This small molecule binds to this protein.
Small molecule (SMILES): COc1cc2c(cc1OC)CC(NC(=O)c1nc([C@@H]3CCCN3C(=O)CSc3ccccc3Cl)[nH]c(=O)c1O)C2

Sequence of chain 1.A:
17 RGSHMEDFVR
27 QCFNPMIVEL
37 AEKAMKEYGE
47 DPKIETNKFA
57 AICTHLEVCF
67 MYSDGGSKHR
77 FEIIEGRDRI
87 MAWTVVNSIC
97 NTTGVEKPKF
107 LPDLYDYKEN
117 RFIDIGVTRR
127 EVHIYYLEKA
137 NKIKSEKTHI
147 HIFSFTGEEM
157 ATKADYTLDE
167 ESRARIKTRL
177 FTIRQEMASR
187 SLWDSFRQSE

Binding-site contacts:
Ligand atom O1 contacts residue MN1 of chain 1.B at 2.4 Å.
Ligand atom O1 contacts residue HIS61 of chain 1.A at 3.0 Å (h-bond).
Ligand atom N1 contacts residue MN1 of chain 1.C at 4.0 Å.
Ligand atom C2 contacts residue ASP120 of chain 1.A at 4.0 Å.
Ligand atom O1 contacts residue TYR131 of chain 1.A at 3.8 Å.
Ligand atom O5 contacts residue GLU81 of chain 1.A at 3.2 Å (salt-bridge).
Ligand atom C1 contacts residue HIS61 of chain 1.A at 3.6 Å.
Ligand atom C3 contacts residue MN1 of chain 1.C at 3.7 Å.
Ligand atom C2 contacts residue MN1 of chain 1.B at 2.8 Å.
Ligand atom O2 contacts residue ILE121 of chain 1.A at 4.1 Å.
Ligand atom C1 contacts residue LYS135 of chain 1.A at 3.6 Å.
Ligand atom O2 contacts residue MN1 of chain 1.C at 2.6 Å.
Ligand atom C25 contacts residue ILE58 of chain 1.A at 3.9 Å (hydrophobic).
Ligand atom O2 contacts residue ASP109 of chain 1.A at 3.2 Å (salt-bridge).
Ligand atom O2 contacts residue ASP120 of chain 1.A at 3.3 Å (salt-bridge).
Ligand atom CL1 contacts residue LYS54 of chain 1.A at 3.9 Å.
Ligand atom C24 contacts residue ILE58 of chain 1.A at 3.5 Å (hydrophobic).
Ligand atom C4 contacts residue MN1 of chain 1.C at 3.0 Å.
Ligand atom N4 contacts residue TYR131 of chain 1.A at 3.6 Å.
Ligand atom C24 contacts residue MET41 of chain 1.A at 3.9 Å (hydrophobic).
Ligand atom C2 contacts residue HIS61 of chain 1.A at 3.7 Å.
Ligand atom CL1 contacts residue GLU46 of chain 1.A at 3.0 Å.
Ligand atom O2 contacts residue HIS61 of chain 1.A at 3.1 Å (h-bond).
Ligand atom O1 contacts residue LYS135 of chain 1.A at 3.3 Å (salt-bridge).
Ligand atom C23 contacts residue ALA40 of chain 1.A at 3.6 Å (hydrophobic).
Ligand atom O1 contacts residue ILE121 of chain 1.A at 3.0 Å (h-bond).
Ligand atom C7 contacts residue TYR44 of chain 1.A at 3.9 Å (hydrophobic).
Ligand atom C2 contacts residue MN1 of chain 1.C at 3.5 Å.
Ligand atom N4 contacts residue LYS135 of chain 1.A at 3.9 Å.
Ligand atom C24 contacts residue ALA40 of chain 1.A at 3.5 Å (hydrophobic).
Ligand atom C1 contacts residue MN1 of chain 1.B at 3.0 Å.
Ligand atom C10 contacts residue TYR44 of chain 1.A at 3.5 Å (hydrophobic).
Ligand atom O2 contacts residue MN1 of chain 1.B at 1.9 Å.
Ligand atom O5 contacts residue MN1 of chain 1.C at 1.8 Å.
Ligand atom O5 contacts residue ASP109 of chain 1.A at 3.7 Å.
Ligand atom C6 contacts residue TYR44 of chain 1.A at 3.8 Å (hydrophobic).
Ligand atom O1 contacts residue ASP120 of chain 1.A at 3.7 Å.
Ligand atom C8 contacts residue TYR44 of chain 1.A at 3.6 Å (hydrophobic).
Ligand atom C23 contacts residue ILE58 of chain 1.A at 3.9 Å (hydrophobic).
Ligand atom C24 contacts residue TYR44 of chain 1.A at 4.0 Å (hydrophobic).